Sequence of chain 1.BC:
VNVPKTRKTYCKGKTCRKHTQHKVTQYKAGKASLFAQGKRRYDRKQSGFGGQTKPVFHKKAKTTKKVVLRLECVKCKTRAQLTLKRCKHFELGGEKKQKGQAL

The small molecule below binds the protein below.
Small molecule (SMILES): C[C@@H]1C[C@@H]([C@H](O)CC2CC(=O)NC(=O)C2)C(=O)[C@@H](C)C1

Binding-site contacts:
Ligand atom C11 contacts residue SPD1 of chain 1.HC at 4.1 Å.
Ligand atom O2 contacts residue PRO55 of chain 1.BC at 3.4 Å.
Ligand atom O2 contacts residue LYS54 of chain 1.BC at 3.2 Å.
Ligand atom O1 contacts residue SPD1 of chain 1.HC at 3.1 Å (h-bond).
Ligand atom C contacts residue PHE57 of chain 1.BC at 4.2 Å (hydrophobic).
Ligand atom C12 contacts residue LYS54 of chain 1.BC at 4.1 Å.
Ligand atom C12 contacts residue PRO55 of chain 1.BC at 4.4 Å (hydrophobic).
Ligand atom N contacts residue SPD1 of chain 1.HC at 4.4 Å.